This small molecule binds to this protein.
Small molecule (SMILES): CC(=O)N[C@H]1[C@H](O[C@H]2[C@H](O)[C@@H](NC(C)=O)CO[C@@H]2CO)O[C@H](CO)[C@@H](O[C@@H]2O[C@H](CO[C@H]3O[C@H](CO)[C@@H](O)[C@H](O)[C@@H]3O)[C@@H](O)[C@H](O[C@H]3O[C@H](CO)[C@@H](O)[C@H](O)[C@@H]3O[C@@H]3O[C@H](CO)[C@@H](O)[C@H](O)[C@@H]3O)[C@@H]2O)[C@@H]1O

Sequence of chain 1.B:
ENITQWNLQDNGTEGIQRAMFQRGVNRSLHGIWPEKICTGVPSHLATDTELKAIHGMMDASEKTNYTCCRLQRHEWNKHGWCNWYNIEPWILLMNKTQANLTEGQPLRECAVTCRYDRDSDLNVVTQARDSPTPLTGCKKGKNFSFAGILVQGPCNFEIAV

Binding-site contacts:
Ligand atom O5 contacts residue ASN4 of chain 1.B at 2.4 Å (h-bond).
Ligand atom O5 contacts residue PRO36 of chain 1.B at 3.8 Å.
Ligand atom O2 contacts residue TRP86 of chain 1.B at 2.8 Å (h-bond).
Ligand atom O7 contacts residue ASN4 of chain 1.B at 2.9 Å (h-bond).
Ligand atom C5 contacts residue TRP86 of chain 1.B at 3.5 Å (hydrophobic).
Ligand atom O2 contacts residue ASN88 of chain 1.B at 2.6 Å (h-bond).
Ligand atom O3 contacts residue TYR87 of chain 1.B at 3.3 Å.
Ligand atom O4 contacts residue TRP86 of chain 1.B at 3.3 Å (h-bond).
Ligand atom O6 contacts residue PRO91 of chain 1.B at 3.4 Å.
Ligand atom N2 contacts residue ASN4 of chain 1.B at 3.0 Å (h-bond).
Ligand atom O5 contacts residue TRP86 of chain 1.B at 3.6 Å.
Ligand atom C6 contacts residue GLU90 of chain 1.B at 3.4 Å.
Ligand atom C7 contacts residue ASN4 of chain 1.B at 3.1 Å.
Ligand atom C7 contacts residue ASN85 of chain 1.B at 3.8 Å.
Ligand atom C2 contacts residue TRP86 of chain 1.B at 3.8 Å (hydrophobic).
Ligand atom C3 contacts residue ASN85 of chain 1.B at 3.7 Å.
Ligand atom C3 contacts residue TYR87 of chain 1.B at 3.8 Å (hydrophobic).
Ligand atom C1 contacts residue ASN4 of chain 1.B at 1.4 Å.
Ligand atom C8 contacts residue TYR87 of chain 1.B at 3.5 Å (hydrophobic).
Ligand atom C6 contacts residue TYR87 of chain 1.B at 3.7 Å (hydrophobic).
Ligand atom C2 contacts residue ASN88 of chain 1.B at 3.6 Å.
Ligand atom O4 contacts residue GLU90 of chain 1.B at 3.1 Å (salt-bridge).
Ligand atom C5 contacts residue ASN4 of chain 1.B at 3.6 Å.
Ligand atom O2 contacts residue TYR87 of chain 1.B at 3.7 Å.
Ligand atom O6 contacts residue PRO91 of chain 1.B at 3.4 Å.
Ligand atom C8 contacts residue ASN85 of chain 1.B at 3.8 Å.
Ligand atom C6 contacts residue ASN85 of chain 1.B at 3.5 Å.
Ligand atom N2 contacts residue TYR87 of chain 1.B at 3.8 Å.
Ligand atom C2 contacts residue ASN4 of chain 1.B at 2.5 Å.
Ligand atom C2 contacts residue ASN85 of chain 1.B at 3.6 Å.
Ligand atom O6 contacts residue TRP86 of chain 1.B at 3.6 Å.
Ligand atom O7 contacts residue LEU95 of chain 1.B at 3.8 Å.
Ligand atom C6 contacts residue PRO91 of chain 1.B at 3.6 Å (hydrophobic).
Ligand atom C1 contacts residue ASN85 of chain 1.B at 3.5 Å.
Ligand atom O5 contacts residue TYR87 of chain 1.B at 3.7 Å.
Ligand atom O6 contacts residue ASN85 of chain 1.B at 3.4 Å (h-bond).
Ligand atom O3 contacts residue TYR87 of chain 1.B at 2.9 Å (h-bond).
Ligand atom C3 contacts residue ASN88 of chain 1.B at 3.7 Å.
Ligand atom N2 contacts residue ASN85 of chain 1.B at 3.0 Å (h-bond).
Ligand atom O3 contacts residue ASN88 of chain 1.B at 3.3 Å (h-bond).